Binding-site contacts:
Ligand atom O5 contacts residue ASN74 of chain 1.A at 2.5 Å (h-bond).
Ligand atom O5 contacts residue GLN91 of chain 1.A at 4.5 Å.
Ligand atom C3 contacts residue ASN74 of chain 1.A at 3.8 Å.
Ligand atom O6 contacts residue GLN91 of chain 1.A at 4.3 Å.
Ligand atom N2 contacts residue ASN74 of chain 1.A at 2.7 Å (h-bond).
Ligand atom C5 contacts residue GLN91 of chain 1.A at 4.0 Å.
Ligand atom C3 contacts residue GLN91 of chain 1.A at 4.3 Å.
Ligand atom C8 contacts residue ASP41 of chain 1.A at 3.8 Å.
Ligand atom O7 contacts residue ASN74 of chain 1.A at 4.0 Å.
Ligand atom O7 contacts residue GLY73 of chain 1.A at 4.5 Å.
Ligand atom C4 contacts residue ASN74 of chain 1.A at 4.3 Å.
Ligand atom C7 contacts residue ASP41 of chain 1.A at 3.7 Å.
Ligand atom O7 contacts residue ASP41 of chain 1.A at 3.3 Å (salt-bridge).
Ligand atom C8 contacts residue ASN74 of chain 1.A at 3.4 Å.
Ligand atom N2 contacts residue GLN91 of chain 1.A at 4.5 Å.
Ligand atom C5 contacts residue ASN74 of chain 1.A at 3.8 Å.
Ligand atom C2 contacts residue ASN74 of chain 1.A at 2.4 Å.
Ligand atom C1 contacts residue GLN91 of chain 1.A at 4.0 Å.
Ligand atom C1 contacts residue ASN74 of chain 1.A at 1.5 Å.
Ligand atom C7 contacts residue ASN74 of chain 1.A at 3.2 Å.

Sequence of chain 1.A:
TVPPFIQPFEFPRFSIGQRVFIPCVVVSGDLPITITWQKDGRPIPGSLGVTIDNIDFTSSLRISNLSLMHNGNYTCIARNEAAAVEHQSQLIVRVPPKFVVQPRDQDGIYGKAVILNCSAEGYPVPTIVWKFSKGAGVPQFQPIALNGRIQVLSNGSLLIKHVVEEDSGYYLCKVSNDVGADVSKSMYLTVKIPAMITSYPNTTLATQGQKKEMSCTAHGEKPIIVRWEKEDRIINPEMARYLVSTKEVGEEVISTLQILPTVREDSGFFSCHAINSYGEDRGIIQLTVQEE

A small-molecule ligand and the protein it binds are described below.
Small molecule (SMILES): CC(=O)N[C@H]1CO[C@H](CO)[C@@H](O[C@@H]2O[C@H](CO)[C@H](O)[C@H](O)[C@H]2O)[C@@H]1O